This protein binds this small molecule.
Small molecule (SMILES): C[C@H]1O[C@@H](n2cnc3c(N)ncnc32)[C@H](O)[C@@H]1O

Sequence of chain 1.G:
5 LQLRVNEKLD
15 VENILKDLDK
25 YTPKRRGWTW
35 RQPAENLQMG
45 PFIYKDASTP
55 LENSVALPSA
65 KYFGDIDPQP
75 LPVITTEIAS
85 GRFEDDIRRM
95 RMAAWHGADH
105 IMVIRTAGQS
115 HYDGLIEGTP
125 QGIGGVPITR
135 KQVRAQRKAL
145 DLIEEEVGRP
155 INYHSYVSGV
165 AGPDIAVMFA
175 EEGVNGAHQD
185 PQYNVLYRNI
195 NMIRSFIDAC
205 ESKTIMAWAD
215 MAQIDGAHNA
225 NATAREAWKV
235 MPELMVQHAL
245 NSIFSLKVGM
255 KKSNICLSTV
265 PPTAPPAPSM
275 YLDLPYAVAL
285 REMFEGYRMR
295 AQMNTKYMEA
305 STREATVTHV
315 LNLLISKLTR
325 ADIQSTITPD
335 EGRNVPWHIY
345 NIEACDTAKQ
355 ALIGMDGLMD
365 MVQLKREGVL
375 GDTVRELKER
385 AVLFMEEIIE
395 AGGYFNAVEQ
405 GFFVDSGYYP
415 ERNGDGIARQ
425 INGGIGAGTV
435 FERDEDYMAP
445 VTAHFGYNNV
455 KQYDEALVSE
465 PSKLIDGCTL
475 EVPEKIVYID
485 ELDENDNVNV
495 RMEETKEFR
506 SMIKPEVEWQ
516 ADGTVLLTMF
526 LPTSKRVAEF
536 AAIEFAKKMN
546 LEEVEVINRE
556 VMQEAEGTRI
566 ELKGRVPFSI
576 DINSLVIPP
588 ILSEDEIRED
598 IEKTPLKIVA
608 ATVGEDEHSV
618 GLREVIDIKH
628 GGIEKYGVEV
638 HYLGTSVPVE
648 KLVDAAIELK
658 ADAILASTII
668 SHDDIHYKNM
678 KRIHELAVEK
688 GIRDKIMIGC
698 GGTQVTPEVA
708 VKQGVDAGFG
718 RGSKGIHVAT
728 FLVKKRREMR

Binding-site contacts:
Ligand atom O3' contacts residue ASP487 of chain 1.G at 4.3 Å.
Ligand atom C2 contacts residue LEU486 of chain 1.G at 3.6 Å (hydrophobic).
Ligand atom N1 contacts residue LEU486 of chain 1.G at 3.5 Å (h-bond).
Ligand atom C2 contacts residue ASP487 of chain 1.G at 4.2 Å.
Ligand atom C4 contacts residue B121 of chain 1.M at 3.4 Å.
Ligand atom C4 contacts residue LEU486 of chain 1.G at 3.9 Å (hydrophobic).
Ligand atom N7 contacts residue LEU486 of chain 1.G at 3.9 Å.
Ligand atom N3 contacts residue LEU486 of chain 1.G at 4.0 Å.
Ligand atom N3 contacts residue ASP487 of chain 1.G at 4.2 Å.
Ligand atom O3' contacts residue B121 of chain 1.M at 3.8 Å.
Ligand atom C3' contacts residue ASP487 of chain 1.G at 4.0 Å.
Ligand atom C6 contacts residue LEU486 of chain 1.G at 3.8 Å (hydrophobic).
Ligand atom C8 contacts residue LEU486 of chain 1.G at 3.5 Å (hydrophobic).
Ligand atom C3' contacts residue B121 of chain 1.M at 4.1 Å.
Ligand atom C4' contacts residue B121 of chain 1.M at 2.8 Å.
Ligand atom C5' contacts residue B121 of chain 1.M at 2.4 Å.
Ligand atom N3 contacts residue B121 of chain 1.M at 3.3 Å.
Ligand atom N7 contacts residue B121 of chain 1.M at 3.2 Å (h-bond).
Ligand atom C2 contacts residue B121 of chain 1.M at 3.5 Å.
Ligand atom N9 contacts residue B121 of chain 1.M at 3.9 Å.
Ligand atom O4' contacts residue B121 of chain 1.M at 3.0 Å (h-bond).
Ligand atom C8 contacts residue B121 of chain 1.M at 3.7 Å.
Ligand atom N1 contacts residue B121 of chain 1.M at 3.4 Å (h-bond).
Ligand atom O2' contacts residue ASP487 of chain 1.G at 3.7 Å.
Ligand atom N6 contacts residue LEU486 of chain 1.G at 4.4 Å.
Ligand atom C5 contacts residue LEU486 of chain 1.G at 3.9 Å (hydrophobic).
Ligand atom C2' contacts residue B121 of chain 1.M at 4.5 Å.
Ligand atom C1' contacts residue B121 of chain 1.M at 3.7 Å.
Ligand atom O3' contacts residue ASP490 of chain 1.G at 4.2 Å.
Ligand atom N9 contacts residue LEU486 of chain 1.G at 3.9 Å.
Ligand atom O3' contacts residue PRO124 of chain 1.G at 4.0 Å.
Ligand atom C5' contacts residue ASP487 of chain 1.G at 4.1 Å.
Ligand atom C2' contacts residue LEU486 of chain 1.G at 4.4 Å (hydrophobic).
Ligand atom C6 contacts residue B121 of chain 1.M at 3.3 Å.
Ligand atom O2' contacts residue GLU121 of chain 1.G at 4.3 Å.
Ligand atom N6 contacts residue B121 of chain 1.M at 3.6 Å.
Ligand atom C5 contacts residue B121 of chain 1.M at 3.2 Å.
Ligand atom O2' contacts residue LEU486 of chain 1.G at 3.4 Å.